The small molecule below binds the protein below.
Small molecule (SMILES): CC(=O)N[C@@H]1[C@@H](O)[C@H](O)[C@@H](CO)O[C@H]1O

Binding-site contacts:
Ligand atom C8 contacts residue PHE9 of chain 1.C at 3.1 Å (hydrophobic).
Ligand atom C2 contacts residue ASN14 of chain 1.C at 2.4 Å.
Ligand atom O5 contacts residue ASN14 of chain 1.C at 2.4 Å (h-bond).
Ligand atom O7 contacts residue ASN14 of chain 1.C at 3.9 Å.
Ligand atom C8 contacts residue GLY10 of chain 1.C at 3.3 Å.
Ligand atom C1 contacts residue ASN14 of chain 1.C at 1.4 Å.
Ligand atom C8 contacts residue PHE13 of chain 1.C at 3.2 Å (hydrophobic).
Ligand atom O3 contacts residue VAL38 of chain 1.C at 4.0 Å.
Ligand atom N2 contacts residue ASN14 of chain 1.C at 2.8 Å (h-bond).
Ligand atom C7 contacts residue PHE9 of chain 1.C at 4.2 Å (hydrophobic).
Ligand atom C7 contacts residue ASN14 of chain 1.C at 3.4 Å.
Ligand atom C7 contacts residue GLY10 of chain 1.C at 3.4 Å.
Ligand atom C3 contacts residue ASN14 of chain 1.C at 3.8 Å.
Ligand atom C8 contacts residue ASN14 of chain 1.C at 4.1 Å.
Ligand atom N2 contacts residue GLY10 of chain 1.C at 4.4 Å.
Ligand atom O7 contacts residue GLY10 of chain 1.C at 3.1 Å.
Ligand atom O7 contacts residue PHE9 of chain 1.C at 4.2 Å.
Ligand atom O7 contacts residue VAL38 of chain 1.C at 4.3 Å.
Ligand atom C5 contacts residue ASN14 of chain 1.C at 3.7 Å.
Ligand atom C4 contacts residue ASN14 of chain 1.C at 4.2 Å.

Sequence of chain 1.C:
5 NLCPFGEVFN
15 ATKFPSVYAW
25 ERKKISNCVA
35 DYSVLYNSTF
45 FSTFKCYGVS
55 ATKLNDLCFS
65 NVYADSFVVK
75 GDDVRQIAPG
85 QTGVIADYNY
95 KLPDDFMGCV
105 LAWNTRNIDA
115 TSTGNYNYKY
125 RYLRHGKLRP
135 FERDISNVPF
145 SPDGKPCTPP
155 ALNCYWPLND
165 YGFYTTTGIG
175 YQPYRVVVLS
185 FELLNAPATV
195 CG